Binding-site contacts:
Ligand atom OD1 contacts residue PHE55 of chain 1.A at 3.4 Å.
Ligand atom P contacts residue SER35 of chain 1.A at 3.7 Å.
Ligand atom CA contacts residue HIS54 of chain 1.A at 3.4 Å.
Ligand atom O contacts residue ARG17 of chain 1.A at 2.9 Å (salt-bridge).
Ligand atom CE1 contacts residue VAL43 of chain 1.A at 3.7 Å (hydrophobic).
Ligand atom CZ contacts residue ARG17 of chain 1.A at 3.6 Å.
Ligand atom CG2 contacts residue ILE56 of chain 1.A at 3.5 Å (hydrophobic).
Ligand atom CG2 contacts residue GLN58 of chain 1.A at 3.0 Å.
Ligand atom CG contacts residue HIS54 of chain 1.A at 3.4 Å.
Ligand atom CG contacts residue ILE56 of chain 1.A at 3.8 Å (hydrophobic).
Ligand atom CB contacts residue PHE55 of chain 1.A at 3.7 Å (hydrophobic).
Ligand atom C contacts residue ARG17 of chain 1.A at 3.7 Å.
Ligand atom CG1 contacts residue LYS38 of chain 1.A at 3.4 Å.
Ligand atom O2P contacts residue GLY37 of chain 1.A at 3.5 Å (h-bond).
Ligand atom CB contacts residue ARG17 of chain 1.A at 3.5 Å.
Ligand atom OD2 contacts residue ARG17 of chain 1.A at 3.7 Å.
Ligand atom CE1 contacts residue ARG17 of chain 1.A at 3.5 Å.
Ligand atom O2P contacts residue ARG33 of chain 1.A at 2.9 Å (salt-bridge).
Ligand atom O3P contacts residue GLY37 of chain 1.A at 3.1 Å (h-bond).
Ligand atom P contacts residue ARG33 of chain 1.A at 3.6 Å.
Ligand atom CG contacts residue ILE56 of chain 1.A at 3.6 Å (hydrophobic).
Ligand atom CD1 contacts residue HIS54 of chain 1.A at 3.5 Å.
Ligand atom CB contacts residue HIS54 of chain 1.A at 3.7 Å.
Ligand atom CB contacts residue HIS54 of chain 1.A at 3.7 Å.
Ligand atom N contacts residue HIS54 of chain 1.A at 2.8 Å (h-bond).
Ligand atom CG contacts residue ARG53 of chain 1.A at 3.8 Å.
Ligand atom ND2 contacts residue ILE56 of chain 1.A at 2.7 Å (h-bond).
Ligand atom CD contacts residue ARG53 of chain 1.A at 3.6 Å.
Ligand atom O2P contacts residue SER35 of chain 1.A at 3.5 Å (h-bond).
Ligand atom OE2 contacts residue ARG53 of chain 1.A at 2.9 Å (salt-bridge).
Ligand atom C contacts residue HIS54 of chain 1.A at 3.6 Å.
Ligand atom P contacts residue GLY37 of chain 1.A at 3.7 Å.
Ligand atom O2P contacts residue HIS36 of chain 1.A at 2.9 Å (h-bond).
Ligand atom O1P contacts residue ARG17 of chain 1.A at 2.8 Å (salt-bridge).
Ligand atom CZ contacts residue SER35 of chain 1.A at 3.6 Å.
Ligand atom O1P contacts residue ARG33 of chain 1.A at 2.8 Å (salt-bridge).
Ligand atom OD1 contacts residue ILE56 of chain 1.A at 2.8 Å (h-bond).
Ligand atom CD1 contacts residue ARG17 of chain 1.A at 3.7 Å.
Ligand atom OH contacts residue SER35 of chain 1.A at 2.8 Å (h-bond).
Ligand atom CD2 contacts residue LYS38 of chain 1.A at 3.7 Å.

Sequence of chain 1.A:
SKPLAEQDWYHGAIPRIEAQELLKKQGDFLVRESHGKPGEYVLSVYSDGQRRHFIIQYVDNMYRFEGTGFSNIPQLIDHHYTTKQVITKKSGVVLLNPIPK

A small-molecule ligand and the protein it binds are described below.
Small molecule (SMILES): CC(C)[C@@H](C=O)NC(=O)[C@H](CC(N)=O)NC(=O)[C@H](CCC(=O)O)NC(=O)[C@H](Cc1ccc(OP(=O)(O)O)cc1)NC(=O)[C@H](CCC(=O)O)NC(=O)[C@@H](N)CC(=O)O